The small molecule below binds the protein below.
Small molecule (SMILES): C=CC1=C(C)C2=Cc3c(C)c(CCC(=O)O)c4n3[Fe]35<-N6=C(C=c7c(CCC(=O)O)c(C)c(n73)=CC1=N->52)C(C)=C(CCC(=O)O)C6=C4

Sequence of chain 1.E:
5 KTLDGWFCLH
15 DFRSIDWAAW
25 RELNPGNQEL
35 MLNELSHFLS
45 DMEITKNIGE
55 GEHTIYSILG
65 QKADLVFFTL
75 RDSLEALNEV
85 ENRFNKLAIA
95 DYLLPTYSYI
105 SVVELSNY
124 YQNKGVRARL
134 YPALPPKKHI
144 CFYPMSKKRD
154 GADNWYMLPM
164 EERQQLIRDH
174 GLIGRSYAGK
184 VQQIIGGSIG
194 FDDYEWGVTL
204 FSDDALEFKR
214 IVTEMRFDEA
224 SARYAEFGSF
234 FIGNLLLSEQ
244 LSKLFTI

Binding-site contacts:
Ligand atom C40 contacts residue FEC1 of chain 1.V at 0.2 Å.
Ligand atom C29 contacts residue FEC1 of chain 1.V at 0.3 Å.
Ligand atom C33 contacts residue FEC1 of chain 1.V at 0.2 Å.
Ligand atom C21 contacts residue FEC1 of chain 1.V at 0.1 Å.
Ligand atom C10 contacts residue FEC1 of chain 1.V at 0.1 Å.
Ligand atom C28 contacts residue FEC1 of chain 1.V at 0.2 Å.
Ligand atom C19 contacts residue FEC1 of chain 1.V at 0.1 Å.
Ligand atom N04 contacts residue FEC1 of chain 1.V at 0.2 Å (h-bond).
Ligand atom FE contacts residue FEC1 of chain 1.V at 0.1 Å.
Ligand atom O15 contacts residue FEC1 of chain 1.V at 0.4 Å (h-bond).
Ligand atom C39 contacts residue FEC1 of chain 1.V at 0.2 Å.
Ligand atom C11 contacts residue FEC1 of chain 1.V at 0.2 Å.
Ligand atom C07 contacts residue FEC1 of chain 1.V at 0.1 Å.
Ligand atom C30 contacts residue FEC1 of chain 1.V at 0.3 Å.
Ligand atom C45 contacts residue FEC1 of chain 1.V at 0.3 Å.
Ligand atom C31 contacts residue FEC1 of chain 1.V at 0.2 Å.
Ligand atom C12 contacts residue FEC1 of chain 1.V at 0.1 Å.
Ligand atom C24 contacts residue FEC1 of chain 1.V at 0.2 Å.
Ligand atom C43 contacts residue FEC1 of chain 1.V at 0.1 Å.
Ligand atom C14 contacts residue FEC1 of chain 1.V at 0.1 Å.
Ligand atom C20 contacts residue FEC1 of chain 1.V at 0.2 Å.
Ligand atom C06 contacts residue FEC1 of chain 1.V at 0.1 Å.
Ligand atom O27 contacts residue FEC1 of chain 1.V at 0.3 Å (h-bond).
Ligand atom N03 contacts residue FEC1 of chain 1.V at 0.1 Å (h-bond).
Ligand atom C25 contacts residue FEC1 of chain 1.V at 0.1 Å.
Ligand atom C09 contacts residue FEC1 of chain 1.V at 0.1 Å.
Ligand atom C13 contacts residue FEC1 of chain 1.V at 0.3 Å.
Ligand atom N02 contacts residue FEC1 of chain 1.V at 0.1 Å (h-bond).
Ligand atom C41 contacts residue FEC1 of chain 1.V at 0.2 Å.
Ligand atom C32 contacts residue FEC1 of chain 1.V at 0.2 Å.
Ligand atom O16 contacts residue FEC1 of chain 1.V at 0.1 Å (h-bond).
Ligand atom C17 contacts residue FEC1 of chain 1.V at 0.1 Å.
Ligand atom C44 contacts residue FEC1 of chain 1.V at 0.3 Å.
Ligand atom N05 contacts residue FEC1 of chain 1.V at 0.1 Å (h-bond).
Ligand atom O26 contacts residue FEC1 of chain 1.V at 0.3 Å (h-bond).
Ligand atom C23 contacts residue FEC1 of chain 1.V at 0.3 Å.
Ligand atom C22 contacts residue FEC1 of chain 1.V at 0.1 Å.
Ligand atom C08 contacts residue FEC1 of chain 1.V at 0.1 Å.
Ligand atom C42 contacts residue FEC1 of chain 1.V at 0.2 Å.
Ligand atom C18 contacts residue FEC1 of chain 1.V at 0.0 Å.